Sequence of chain 1.F:
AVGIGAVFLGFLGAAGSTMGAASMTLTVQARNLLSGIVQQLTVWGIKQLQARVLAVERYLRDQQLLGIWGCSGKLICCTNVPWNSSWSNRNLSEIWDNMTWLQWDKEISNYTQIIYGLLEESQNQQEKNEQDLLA

Sequence of chain 1.I:
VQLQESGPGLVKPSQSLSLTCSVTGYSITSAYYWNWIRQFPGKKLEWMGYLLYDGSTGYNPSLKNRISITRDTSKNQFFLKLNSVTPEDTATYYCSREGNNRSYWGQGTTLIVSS

Binding-site contacts:
Ligand atom O7 contacts residue ASN126 of chain 1.F at 3.7 Å.
Ligand atom C3 contacts residue ASN126 of chain 1.F at 3.8 Å.
Ligand atom C2 contacts residue ASN126 of chain 1.F at 2.5 Å.
Ligand atom N2 contacts residue ASN126 of chain 1.F at 2.9 Å (h-bond).
Ligand atom C8 contacts residue TYR127 of chain 1.F at 3.7 Å (hydrophobic).
Ligand atom C1 contacts residue ASN126 of chain 1.F at 1.4 Å.
Ligand atom O7 contacts residue TYR127 of chain 1.F at 3.6 Å.
Ligand atom C7 contacts residue ASN126 of chain 1.F at 3.5 Å.
Ligand atom O5 contacts residue ASN126 of chain 1.F at 2.4 Å (h-bond).
Ligand atom C5 contacts residue ASN126 of chain 1.F at 3.7 Å.
Ligand atom C4 contacts residue ASN126 of chain 1.F at 4.2 Å.
Ligand atom O6 contacts residue ARG72 of chain 1.I at 3.7 Å.
Ligand atom C7 contacts residue TYR127 of chain 1.F at 3.9 Å (hydrophobic).

The small molecule below binds the protein below.
Small molecule (SMILES): CC(=O)N[C@@H]1[C@@H](O)[C@H](O)[C@@H](CO)O[C@H]1O